Sequence of chain 1.M:
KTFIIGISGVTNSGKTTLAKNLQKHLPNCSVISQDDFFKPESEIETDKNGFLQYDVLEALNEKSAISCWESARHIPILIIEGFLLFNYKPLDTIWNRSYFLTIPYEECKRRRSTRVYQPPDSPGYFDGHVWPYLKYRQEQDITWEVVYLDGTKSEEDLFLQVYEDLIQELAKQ

A protein and the small-molecule ligand that binds it are described below.
Small molecule (SMILES): NC(=O)c1csc([C@@H]2O[C@H](CO)[C@@H](O)[C@H]2O)n1

Binding-site contacts:
Ligand atom C1L contacts residue TYR55 of chain 1.M at 3.9 Å (hydrophobic).
Ligand atom C4' contacts residue ARG129 of chain 1.M at 3.9 Å.
Ligand atom O3' contacts residue THR12 of chain 1.M at 4.0 Å.
Ligand atom C1K contacts residue PHE39 of chain 1.M at 4.1 Å (hydrophobic).
Ligand atom C2' contacts residue ASP56 of chain 1.M at 3.2 Å.
Ligand atom C2' contacts residue ARG129 of chain 1.M at 3.8 Å.
Ligand atom C1K contacts residue GLN135 of chain 1.M at 3.8 Å.
Ligand atom C3' contacts residue ASP56 of chain 1.M at 3.2 Å.
Ligand atom O2' contacts residue TYR142 of chain 1.M at 3.9 Å.
Ligand atom O1B contacts residue PHE39 of chain 1.M at 3.2 Å.
Ligand atom O2' contacts residue ASP56 of chain 1.M at 3.0 Å (salt-bridge).
Ligand atom N1A contacts residue TYR55 of chain 1.M at 3.7 Å.
Ligand atom O5' contacts residue ASP36 of chain 1.M at 2.9 Å (salt-bridge).
Ligand atom N1H contacts residue TYR55 of chain 1.M at 4.2 Å.
Ligand atom C1' contacts residue TYR134 of chain 1.M at 3.8 Å (hydrophobic).
Ligand atom O3' contacts residue ARG129 of chain 1.M at 2.5 Å (salt-bridge).
Ligand atom C1L contacts residue GLN135 of chain 1.M at 4.0 Å.
Ligand atom O4' contacts residue ASP36 of chain 1.M at 4.1 Å.
Ligand atom C5' contacts residue ASP36 of chain 1.M at 3.7 Å.
Ligand atom C3' contacts residue ARG129 of chain 1.M at 3.5 Å.
Ligand atom O2' contacts residue ARG129 of chain 1.M at 2.7 Å (salt-bridge).
Ligand atom C1F contacts residue TYR55 of chain 1.M at 3.8 Å (hydrophobic).
Ligand atom O5' contacts residue PHE100 of chain 1.M at 4.0 Å.
Ligand atom C5' contacts residue PHE100 of chain 1.M at 3.5 Å (hydrophobic).
Ligand atom O2' contacts residue TYR55 of chain 1.M at 4.3 Å.
Ligand atom C1F contacts residue GLN135 of chain 1.M at 3.5 Å.
Ligand atom S1J contacts residue TYR55 of chain 1.M at 4.1 Å.
Ligand atom O3' contacts residue VAL147 of chain 1.M at 4.0 Å.
Ligand atom C1F contacts residue PRO136 of chain 1.M at 4.1 Å (hydrophobic).
Ligand atom C4' contacts residue THR12 of chain 1.M at 4.2 Å.
Ligand atom S1J contacts residue TYR134 of chain 1.M at 4.0 Å.
Ligand atom N1H contacts residue PHE39 of chain 1.M at 3.8 Å.
Ligand atom C1K contacts residue TYR55 of chain 1.M at 3.9 Å (hydrophobic).
Ligand atom O4' contacts residue PHE39 of chain 1.M at 3.8 Å.
Ligand atom O3' contacts residue ASP56 of chain 1.M at 2.9 Å (salt-bridge).
Ligand atom C1' contacts residue ARG129 of chain 1.M at 4.0 Å.
Ligand atom N1A contacts residue GLN135 of chain 1.M at 2.9 Å (h-bond).
Ligand atom O4' contacts residue TYR134 of chain 1.M at 4.2 Å.
Ligand atom C2' contacts residue TYR55 of chain 1.M at 4.1 Å (hydrophobic).
Ligand atom C1M contacts residue TYR134 of chain 1.M at 3.9 Å (hydrophobic).